The protein below binds the small molecule below.
Small molecule (SMILES): CC(=O)N[C@@H]1[C@@H](O)[C@H](O)[C@@H](CO)O[C@H]1O

Sequence of chain 1.B:
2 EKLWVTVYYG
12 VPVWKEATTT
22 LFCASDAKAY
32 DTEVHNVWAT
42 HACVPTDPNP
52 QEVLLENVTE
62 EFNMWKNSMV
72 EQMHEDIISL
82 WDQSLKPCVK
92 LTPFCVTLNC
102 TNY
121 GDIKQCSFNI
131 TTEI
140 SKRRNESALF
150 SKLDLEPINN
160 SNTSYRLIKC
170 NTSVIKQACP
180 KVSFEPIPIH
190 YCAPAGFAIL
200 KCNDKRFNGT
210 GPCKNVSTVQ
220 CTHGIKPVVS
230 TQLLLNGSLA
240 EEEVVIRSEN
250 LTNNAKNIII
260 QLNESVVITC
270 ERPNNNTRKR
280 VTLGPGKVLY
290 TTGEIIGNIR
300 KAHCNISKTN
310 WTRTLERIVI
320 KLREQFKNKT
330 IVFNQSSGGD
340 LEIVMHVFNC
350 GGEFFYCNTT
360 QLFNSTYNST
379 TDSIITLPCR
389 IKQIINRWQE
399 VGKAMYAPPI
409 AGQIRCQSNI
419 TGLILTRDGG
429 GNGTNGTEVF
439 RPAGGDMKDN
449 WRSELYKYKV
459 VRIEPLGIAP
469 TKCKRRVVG

Binding-site contacts:
Ligand atom C8 contacts residue ASN367 of chain 1.B at 4.3 Å.
Ligand atom C4 contacts residue ASN367 of chain 1.B at 4.2 Å.
Ligand atom C5 contacts residue ASN367 of chain 1.B at 3.7 Å.
Ligand atom C7 contacts residue ASN367 of chain 1.B at 3.1 Å.
Ligand atom C1 contacts residue ASN367 of chain 1.B at 1.4 Å.
Ligand atom O7 contacts residue LYS328 of chain 1.B at 4.1 Å.
Ligand atom C3 contacts residue ASN367 of chain 1.B at 3.8 Å.
Ligand atom C7 contacts residue LYS328 of chain 1.B at 4.0 Å.
Ligand atom C8 contacts residue LYS328 of chain 1.B at 3.5 Å.
Ligand atom O7 contacts residue ASN367 of chain 1.B at 3.0 Å (h-bond).
Ligand atom O5 contacts residue ASN367 of chain 1.B at 2.4 Å (h-bond).
Ligand atom N2 contacts residue ASN367 of chain 1.B at 2.9 Å (h-bond).
Ligand atom C2 contacts residue ASN367 of chain 1.B at 2.4 Å.